Binding-site contacts:
Ligand atom C8 contacts residue VAL199 of chain 2.B at 3.7 Å (hydrophobic).
Ligand atom C2 contacts residue ILE194 of chain 2.B at 3.5 Å (hydrophobic).
Ligand atom C12 contacts residue PHE237 of chain 2.B at 3.5 Å (hydrophobic).
Ligand atom C5 contacts residue VAL196 of chain 2.B at 3.8 Å (hydrophobic).
Ligand atom O14 contacts residue MET132 of chain 2.B at 3.4 Å.
Ligand atom C25 contacts residue ASP236 of chain 2.B at 3.5 Å.
Ligand atom O22 contacts residue TYR112 of chain 2.B at 3.5 Å.
Ligand atom C8 contacts residue VAL196 of chain 2.B at 3.6 Å (hydrophobic).
Ligand atom N4 contacts residue LEU134 of chain 2.B at 3.7 Å.
Ligand atom C3 contacts residue TYR159 of chain 2.B at 3.6 Å (hydrophobic).
Ligand atom C18 contacts residue TYR112 of chain 2.B at 3.7 Å (hydrophobic).
Ligand atom O22 contacts residue TYR205 of chain 2.B at 3.8 Å.
Ligand atom C18 contacts residue PHE237 of chain 2.B at 3.6 Å (hydrophobic).
Ligand atom C1 contacts residue PRO181 of chain 2.B at 3.7 Å (hydrophobic).
Ligand atom N3 contacts residue LEU240 of chain 2.B at 3.5 Å.
Ligand atom N3 contacts residue TYR159 of chain 2.B at 3.9 Å.
Ligand atom C4 contacts residue VAL196 of chain 2.B at 3.9 Å (hydrophobic).
Ligand atom C10 contacts residue ILE110 of chain 2.B at 3.5 Å (hydrophobic).
Ligand atom C11 contacts residue ILE110 of chain 2.B at 3.6 Å (hydrophobic).
Ligand atom C17 contacts residue PHE237 of chain 2.B at 3.7 Å (hydrophobic).
Ligand atom C11 contacts residue LEU134 of chain 2.B at 3.8 Å (hydrophobic).
Ligand atom C19 contacts residue TYR205 of chain 2.B at 3.7 Å (hydrophobic).
Ligand atom C17 contacts residue TYR112 of chain 2.B at 3.8 Å (hydrophobic).
Ligand atom O23 contacts residue PHE237 of chain 2.B at 3.8 Å.
Ligand atom C4 contacts residue TYR159 of chain 2.B at 3.5 Å (hydrophobic).
Ligand atom C10 contacts residue MET132 of chain 2.B at 3.3 Å (hydrophobic).
Ligand atom C7 contacts residue TYR159 of chain 2.B at 3.7 Å (hydrophobic).
Ligand atom C7 contacts residue VAL196 of chain 2.B at 3.6 Å (hydrophobic).
Ligand atom C20 contacts residue TYR205 of chain 2.B at 3.5 Å (hydrophobic).
Ligand atom C13 contacts residue MET132 of chain 2.B at 3.8 Å (hydrophobic).
Ligand atom N3 contacts residue ILE194 of chain 2.B at 3.6 Å.
Ligand atom C25 contacts residue SER206 of chain 2.B at 3.8 Å.
Ligand atom C13 contacts residue VAL199 of chain 2.B at 3.7 Å (hydrophobic).
Ligand atom C3 contacts residue ALA24 of chain 2.D at 3.5 Å (hydrophobic).
Ligand atom C21 contacts residue TYR112 of chain 2.B at 3.3 Å (hydrophobic).
Ligand atom C2 contacts residue TYR159 of chain 2.B at 3.5 Å (hydrophobic).
Ligand atom N4 contacts residue LEU240 of chain 2.B at 3.6 Å.
Ligand atom O23 contacts residue TYR112 of chain 2.B at 3.5 Å.
Ligand atom N6 contacts residue VAL196 of chain 2.B at 3.9 Å.
Ligand atom C21 contacts residue PHE237 of chain 2.B at 3.7 Å (hydrophobic).

Sequence of chain 2.B:
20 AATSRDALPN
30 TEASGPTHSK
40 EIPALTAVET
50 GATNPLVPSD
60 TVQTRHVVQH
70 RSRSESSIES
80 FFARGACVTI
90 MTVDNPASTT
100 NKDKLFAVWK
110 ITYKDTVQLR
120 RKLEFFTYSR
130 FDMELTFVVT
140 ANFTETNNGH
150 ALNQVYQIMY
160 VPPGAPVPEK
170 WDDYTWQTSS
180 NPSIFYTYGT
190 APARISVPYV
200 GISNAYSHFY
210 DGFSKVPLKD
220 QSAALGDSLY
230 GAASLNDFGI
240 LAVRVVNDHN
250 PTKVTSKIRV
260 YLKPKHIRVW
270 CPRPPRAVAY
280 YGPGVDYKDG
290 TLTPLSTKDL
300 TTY

Sequence of chain 2.D:
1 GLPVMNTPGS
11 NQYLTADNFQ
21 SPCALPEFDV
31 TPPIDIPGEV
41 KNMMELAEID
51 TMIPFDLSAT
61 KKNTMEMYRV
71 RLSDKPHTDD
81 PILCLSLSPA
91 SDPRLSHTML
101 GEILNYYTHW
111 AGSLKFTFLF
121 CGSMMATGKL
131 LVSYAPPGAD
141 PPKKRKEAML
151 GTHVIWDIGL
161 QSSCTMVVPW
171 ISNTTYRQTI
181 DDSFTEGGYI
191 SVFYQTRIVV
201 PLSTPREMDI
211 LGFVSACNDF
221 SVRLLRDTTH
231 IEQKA

A small-molecule ligand and the protein it binds are described below.
Small molecule (SMILES): CCOC(=O)c1ccc(OCCC2CCN(c3ccc(C)nn3)CC2)cc1